The protein below binds the small molecule below.
Small molecule (SMILES): Nc1nc2c(ncn2[C@@H]2O[C@H](CO[P](=O)(O)O[P](=O)(O)NP(=O)(O)O)[C@@H](O)[C@H]2O)c(=O)[nH]1

Binding-site contacts:
Ligand atom O4' contacts residue LYS118 of chain 1.B at 3.3 Å (salt-bridge).
Ligand atom O1B contacts residue MG1 of chain 1.C at 2.0 Å.
Ligand atom O3A contacts residue GLY16 of chain 1.B at 3.2 Å (h-bond).
Ligand atom N3B contacts residue GLY14 of chain 1.B at 3.1 Å (h-bond).
Ligand atom C8 contacts residue ALA19 of chain 1.B at 3.5 Å (hydrophobic).
Ligand atom O2G contacts residue LYS17 of chain 1.B at 2.6 Å (salt-bridge).
Ligand atom N7 contacts residue ALA19 of chain 1.B at 3.6 Å.
Ligand atom C2' contacts residue VAL30 of chain 1.B at 3.5 Å (hydrophobic).
Ligand atom O2B contacts residue LYS17 of chain 1.B at 2.8 Å (salt-bridge).
Ligand atom O2' contacts residue ASP31 of chain 1.B at 3.1 Å (salt-bridge).
Ligand atom O6 contacts residue ASP120 of chain 1.B at 3.5 Å (salt-bridge).
Ligand atom O2B contacts residue GLY14 of chain 1.B at 3.6 Å (h-bond).
Ligand atom O6 contacts residue LYS118 of chain 1.B at 3.4 Å.
Ligand atom N2 contacts residue ASP120 of chain 1.B at 2.9 Å (salt-bridge).
Ligand atom O2A contacts residue GLY16 of chain 1.B at 3.2 Å.
Ligand atom O2B contacts residue GLY16 of chain 1.B at 3.1 Å (h-bond).
Ligand atom O1G contacts residue THR36 of chain 1.B at 2.9 Å (h-bond).
Ligand atom N1 contacts residue ASP120 of chain 1.B at 2.9 Å (salt-bridge).
Ligand atom C8 contacts residue GLY16 of chain 1.B at 3.5 Å.
Ligand atom O3G contacts residue PRO35 of chain 1.B at 3.4 Å.
Ligand atom C6 contacts residue LYS118 of chain 1.B at 3.5 Å.
Ligand atom O6 contacts residue ASN117 of chain 1.B at 3.4 Å (h-bond).
Ligand atom N3B contacts residue MG1 of chain 1.C at 3.5 Å.
Ligand atom O6 contacts residue LYS148 of chain 1.B at 3.6 Å (salt-bridge).
Ligand atom O2B contacts residue VAL15 of chain 1.B at 3.3 Å (h-bond).
Ligand atom O6 contacts residue ALA147 of chain 1.B at 2.9 Å (h-bond).
Ligand atom PG contacts residue MG1 of chain 1.C at 3.3 Å.
Ligand atom O2G contacts residue GLY61 of chain 1.B at 2.8 Å (h-bond).
Ligand atom O1B contacts residue SER18 of chain 1.B at 2.9 Å (h-bond).
Ligand atom O2A contacts residue ALA19 of chain 1.B at 2.8 Å (h-bond).
Ligand atom C3' contacts residue GLU32 of chain 1.B at 3.5 Å.
Ligand atom O1B contacts residue LYS17 of chain 1.B at 3.5 Å (salt-bridge).
Ligand atom O3' contacts residue ASP31 of chain 1.B at 2.8 Å (salt-bridge).
Ligand atom O2' contacts residue VAL30 of chain 1.B at 2.7 Å (h-bond).
Ligand atom N7 contacts residue ASN117 of chain 1.B at 3.2 Å (h-bond).
Ligand atom O2' contacts residue PHE29 of chain 1.B at 3.3 Å.
Ligand atom O1G contacts residue MG1 of chain 1.C at 2.0 Å.
Ligand atom O2A contacts residue SER18 of chain 1.B at 3.4 Å (h-bond).
Ligand atom O2G contacts residue GLY13 of chain 1.B at 3.5 Å.
Ligand atom PB contacts residue MG1 of chain 1.C at 3.3 Å.

Sequence of chain 1.B:
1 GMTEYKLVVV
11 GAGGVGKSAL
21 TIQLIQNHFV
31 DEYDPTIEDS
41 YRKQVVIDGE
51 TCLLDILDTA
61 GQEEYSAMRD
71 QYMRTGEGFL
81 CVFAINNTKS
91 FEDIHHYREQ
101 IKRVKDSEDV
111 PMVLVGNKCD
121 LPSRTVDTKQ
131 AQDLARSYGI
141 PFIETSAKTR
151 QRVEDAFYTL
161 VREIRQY